Sequence of chain 2.F:
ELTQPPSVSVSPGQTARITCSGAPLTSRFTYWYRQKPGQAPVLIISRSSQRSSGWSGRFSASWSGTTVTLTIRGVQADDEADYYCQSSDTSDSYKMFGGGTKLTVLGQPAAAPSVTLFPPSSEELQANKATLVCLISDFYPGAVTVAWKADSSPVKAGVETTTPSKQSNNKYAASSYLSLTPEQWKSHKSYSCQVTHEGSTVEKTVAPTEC

Sequence of chain 2.D:
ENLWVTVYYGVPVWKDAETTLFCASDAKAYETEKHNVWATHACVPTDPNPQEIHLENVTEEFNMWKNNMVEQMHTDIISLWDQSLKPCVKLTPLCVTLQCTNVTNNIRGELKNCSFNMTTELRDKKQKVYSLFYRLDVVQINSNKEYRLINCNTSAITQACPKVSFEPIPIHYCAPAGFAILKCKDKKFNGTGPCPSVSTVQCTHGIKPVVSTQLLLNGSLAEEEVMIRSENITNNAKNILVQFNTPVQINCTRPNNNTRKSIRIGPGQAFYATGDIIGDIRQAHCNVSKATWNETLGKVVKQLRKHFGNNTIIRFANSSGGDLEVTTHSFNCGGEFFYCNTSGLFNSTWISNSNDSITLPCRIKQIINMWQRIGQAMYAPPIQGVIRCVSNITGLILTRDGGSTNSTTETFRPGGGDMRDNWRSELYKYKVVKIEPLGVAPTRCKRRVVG

The protein below binds the small molecule below.
Small molecule (SMILES): CC(=O)N[C@H]1[C@H](O[C@H]2[C@H](O)[C@@H](NC(C)=O)CO[C@@H]2CO)O[C@H](CO)[C@@H](O[C@@H]2O[C@H](CO[C@H]3O[C@H](CO[C@H]4O[C@H](CO)[C@@H](O)[C@H](O)[C@@H]4O[C@H]4O[C@H](CO)[C@@H](O)[C@H](O)[C@@H]4O)[C@@H](O)[C@H](O[C@H]4O[C@H](CO)[C@@H](O)[C@H](O)[C@@H]4O)[C@@H]3O)[C@@H](O)[C@H](O[C@H]3O[C@H](CO[C@H]4O[C@H](CO)[C@@H](O)[C@H](O)[C@@H]4O)[C@@H](O)[C@H](O)[C@@H]3O)[C@@H]2O)[C@@H]1O

Binding-site contacts:
Ligand atom O5 contacts residue ARG296 of chain 2.D at 3.6 Å.
Ligand atom O5 contacts residue HIS33 of chain 2.E at 3.2 Å (h-bond).
Ligand atom C3 contacts residue HIS299 of chain 2.D at 3.4 Å.
Ligand atom C5 contacts residue HIS33 of chain 2.E at 3.3 Å.
Ligand atom N2 contacts residue ASN301 of chain 2.D at 2.9 Å (h-bond).
Ligand atom O6 contacts residue HIS33 of chain 2.E at 1.3 Å (h-bond).
Ligand atom C7 contacts residue ARG412 of chain 2.D at 3.4 Å.
Ligand atom C5 contacts residue ASN301 of chain 2.D at 3.6 Å.
Ligand atom C4 contacts residue HIS33 of chain 2.E at 3.4 Å.
Ligand atom C1 contacts residue ASN301 of chain 2.D at 1.4 Å.
Ligand atom C7 contacts residue ASN301 of chain 2.D at 3.5 Å.
Ligand atom O4 contacts residue VAL106 of chain 2.E at 3.1 Å.
Ligand atom C6 contacts residue HIS33 of chain 2.E at 2.7 Å.
Ligand atom N2 contacts residue HIS299 of chain 2.D at 3.3 Å (h-bond).
Ligand atom C2 contacts residue ARG29 of chain 2.E at 3.5 Å.
Ligand atom O3 contacts residue GLY105 of chain 2.E at 3.3 Å (h-bond).
Ligand atom O4 contacts residue ILE103 of chain 2.E at 2.9 Å (h-bond).
Ligand atom C6 contacts residue ARG296 of chain 2.D at 3.2 Å.
Ligand atom C3 contacts residue TYR104 of chain 2.E at 3.5 Å (hydrophobic).
Ligand atom O6 contacts residue ARG98 of chain 2.E at 3.3 Å (salt-bridge).
Ligand atom O4 contacts residue SER52 of chain 2.F at 3.0 Å.
Ligand atom O7 contacts residue ARG412 of chain 2.D at 2.7 Å (salt-bridge).
Ligand atom C2 contacts residue HIS299 of chain 2.D at 3.6 Å.
Ligand atom C4 contacts residue ARG98 of chain 2.E at 3.6 Å.
Ligand atom O7 contacts residue VAL107 of chain 2.E at 3.0 Å (h-bond).
Ligand atom O2 contacts residue ARG29 of chain 2.E at 3.0 Å (salt-bridge).
Ligand atom O2 contacts residue ASP27 of chain 2.E at 2.8 Å (salt-bridge).
Ligand atom C2 contacts residue SER28 of chain 2.E at 3.5 Å.
Ligand atom O4 contacts residue ARG98 of chain 2.E at 3.6 Å (salt-bridge).
Ligand atom O5 contacts residue ASN301 of chain 2.D at 2.4 Å (h-bond).
Ligand atom C2 contacts residue ASN301 of chain 2.D at 2.5 Å.
Ligand atom O5 contacts residue VAL106 of chain 2.E at 3.6 Å.
Ligand atom C4 contacts residue GLY105 of chain 2.E at 3.5 Å.
Ligand atom O3 contacts residue SER28 of chain 2.E at 3.6 Å.
Ligand atom C2 contacts residue GLY105 of chain 2.E at 3.6 Å.
Ligand atom O3 contacts residue SER53 of chain 2.F at 3.0 Å.
Ligand atom O7 contacts residue VAL106 of chain 2.E at 3.4 Å.
Ligand atom C3 contacts residue SER53 of chain 2.F at 3.5 Å.
Ligand atom C8 contacts residue ARG412 of chain 2.D at 3.4 Å.
Ligand atom C3 contacts residue SER52 of chain 2.F at 3.3 Å.

Sequence of chain 2.E:
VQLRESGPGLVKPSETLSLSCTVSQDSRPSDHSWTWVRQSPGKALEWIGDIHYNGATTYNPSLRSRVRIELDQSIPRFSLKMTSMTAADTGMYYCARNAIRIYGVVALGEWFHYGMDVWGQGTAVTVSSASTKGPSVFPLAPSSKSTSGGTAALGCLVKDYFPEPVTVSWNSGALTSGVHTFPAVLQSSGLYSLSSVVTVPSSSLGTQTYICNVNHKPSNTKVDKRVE